Binding-site contacts:
Ligand atom O3 contacts residue THR226 of chain 1.D at 2.6 Å (h-bond).
Ligand atom O3 contacts residue ARG228 of chain 1.D at 2.9 Å.
Ligand atom O3 contacts residue ASN14 of chain 1.D at 3.6 Å.
Ligand atom O4 contacts residue HIS205 of chain 1.D at 3.4 Å.
Ligand atom C4 contacts residue TYR12 of chain 1.D at 3.6 Å (hydrophobic).
Ligand atom O4 contacts residue ASN14 of chain 1.D at 2.9 Å (h-bond).
Ligand atom O6 contacts residue LEU99 of chain 1.D at 3.0 Å (h-bond).
Ligand atom O5 contacts residue LEU99 of chain 1.D at 3.0 Å (h-bond).
Ligand atom O4 contacts residue ASP16 of chain 1.D at 3.1 Å (salt-bridge).
Ligand atom C2 contacts residue TYR12 of chain 1.D at 3.5 Å (hydrophobic).
Ligand atom C7 contacts residue GLY98 of chain 1.D at 3.6 Å.
Ligand atom O6 contacts residue LEU229 of chain 1.D at 3.3 Å.
Ligand atom C4 contacts residue ARG228 of chain 1.D at 3.6 Å.
Ligand atom O4 contacts residue ARG228 of chain 1.D at 3.3 Å (salt-bridge).
Ligand atom O6 contacts residue TYR100 of chain 1.D at 2.9 Å (h-bond).
Ligand atom O6 contacts residue GLY98 of chain 1.D at 3.4 Å.
Ligand atom O6 contacts residue ALA207 of chain 1.D at 3.5 Å.
Ligand atom O6 contacts residue THR226 of chain 1.D at 3.1 Å (h-bond).
Ligand atom O7 contacts residue GLY98 of chain 1.D at 3.0 Å.
Ligand atom O7 contacts residue THR226 of chain 1.D at 3.6 Å.
Ligand atom C1 contacts residue TYR12 of chain 1.D at 3.5 Å (hydrophobic).
Ligand atom O4 contacts residue THR15 of chain 1.D at 2.7 Å (h-bond).
Ligand atom O3 contacts residue THR15 of chain 1.D at 2.5 Å (h-bond).
Ligand atom C6 contacts residue LEU99 of chain 1.D at 3.2 Å (hydrophobic).
Ligand atom C4 contacts residue THR226 of chain 1.D at 3.5 Å.
Ligand atom O6 contacts residue ASP208 of chain 1.D at 3.2 Å (salt-bridge).
Ligand atom O6 contacts residue ARG228 of chain 1.D at 3.2 Å.
Ligand atom O4 contacts residue ASP208 of chain 1.D at 2.7 Å (salt-bridge).
Ligand atom C6 contacts residue ASP208 of chain 1.D at 3.5 Å.
Ligand atom O7 contacts residue SER168 of chain 1.D at 2.5 Å (h-bond).
Ligand atom C7 contacts residue SER168 of chain 1.D at 2.9 Å.
Ligand atom O4 contacts residue GLY224 of chain 1.D at 3.0 Å (h-bond).
Ligand atom C8 contacts residue SER168 of chain 1.D at 3.0 Å.
Ligand atom C3 contacts residue THR15 of chain 1.D at 3.4 Å.
Ligand atom C4 contacts residue THR15 of chain 1.D at 3.2 Å.
Ligand atom O3 contacts residue TYR12 of chain 1.D at 3.3 Å (h-bond).
Ligand atom C3 contacts residue THR226 of chain 1.D at 3.4 Å.
Ligand atom O3 contacts residue PRO13 of chain 1.D at 3.0 Å (h-bond).
Ligand atom O4 contacts residue TYR12 of chain 1.D at 2.7 Å (h-bond).
Ligand atom C4 contacts residue ASP208 of chain 1.D at 3.5 Å.

Sequence of chain 1.D:
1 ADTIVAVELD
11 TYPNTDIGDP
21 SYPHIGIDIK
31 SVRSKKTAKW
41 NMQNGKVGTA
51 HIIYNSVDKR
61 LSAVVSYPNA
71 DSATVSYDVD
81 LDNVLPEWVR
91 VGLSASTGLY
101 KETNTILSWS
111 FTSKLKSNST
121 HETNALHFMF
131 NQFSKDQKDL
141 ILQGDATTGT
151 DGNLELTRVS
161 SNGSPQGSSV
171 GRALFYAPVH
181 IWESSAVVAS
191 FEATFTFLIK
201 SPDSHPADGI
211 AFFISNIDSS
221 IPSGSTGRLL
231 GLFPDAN

This protein binds this small molecule.
Small molecule (SMILES): CC(=O)N[C@H]1[C@H](O[C@@H]2[C@@H](OC[C@H]3O[C@H](O)[C@@H](O)[C@@H](O[C@H]4O[C@H](CO)[C@@H](O)[C@H](O)[C@@H]4O[C@@H]4O[C@H](CO)[C@@H](O)[C@H](O)[C@H]4NC(C)=O)[C@@H]3O)O[C@H](CO)[C@@H](O)[C@@H]2O)O[C@H](CO)[C@@H](O)[C@@H]1O